This small molecule binds to this protein.
Small molecule (SMILES): Cc1cc(N)nc(CCc2cncc(CCc3cc(C)nc(N)c3)c2)c1

Binding-site contacts:
Ligand atom C09 contacts residue VAL271 of chain 1.B at 3.5 Å (hydrophobic).
Ligand atom C06 contacts residue HEM1 of chain 1.K at 3.7 Å.
Ligand atom N02 contacts residue TYR292 of chain 1.B at 3.8 Å.
Ligand atom C05 contacts residue VAL271 of chain 1.B at 3.7 Å (hydrophobic).
Ligand atom N22 contacts residue HEM1 of chain 1.K at 2.9 Å (h-bond).
Ligand atom N02 contacts residue GLU296 of chain 1.B at 2.7 Å (salt-bridge).
Ligand atom N11 contacts residue GLN182 of chain 1.B at 3.7 Å.
Ligand atom C17 contacts residue HEM1 of chain 1.K at 3.4 Å.
Ligand atom C08 contacts residue GLU296 of chain 1.B at 3.6 Å.
Ligand atom C02 contacts residue HEM1 of chain 1.K at 3.6 Å.
Ligand atom N01 contacts residue HEM1 of chain 1.K at 3.6 Å.
Ligand atom N01 contacts residue GLU296 of chain 1.B at 2.7 Å (salt-bridge).
Ligand atom C03 contacts residue HEM1 of chain 1.K at 3.5 Å.
Ligand atom C07 contacts residue PHE288 of chain 1.B at 3.6 Å (hydrophobic).
Ligand atom N23 contacts residue LEU41 of chain 1.B at 3.8 Å.
Ligand atom N02 contacts residue HEM1 of chain 1.K at 3.5 Å.
Ligand atom N22 contacts residue ARG118 of chain 1.B at 3.6 Å.
Ligand atom N02 contacts residue TRP291 of chain 1.B at 2.9 Å (h-bond).
Ligand atom C17 contacts residue TRP382 of chain 1.B at 3.9 Å (hydrophobic).
Ligand atom C12 contacts residue ARG300 of chain 1.B at 3.4 Å.
Ligand atom C06 contacts residue GLU296 of chain 1.B at 3.6 Å.
Ligand atom N11 contacts residue ARG300 of chain 1.B at 3.5 Å.
Ligand atom C27 contacts residue MET40 of chain 1.B at 3.8 Å (hydrophobic).
Ligand atom N02 contacts residue PRO269 of chain 1.B at 3.8 Å.
Ligand atom C18 contacts residue HEM1 of chain 1.K at 3.4 Å.
Ligand atom C22 contacts residue HEM1 of chain 1.K at 3.6 Å.
Ligand atom C12 contacts residue GLN182 of chain 1.B at 3.6 Å.
Ligand atom N23 contacts residue MET40 of chain 1.B at 3.9 Å.
Ligand atom C21 contacts residue TRP382 of chain 1.B at 3.8 Å (hydrophobic).
Ligand atom C21 contacts residue HEM1 of chain 1.K at 2.6 Å.
Ligand atom C08 contacts residue HEM1 of chain 1.K at 3.7 Å.
Ligand atom C24 contacts residue MET40 of chain 1.B at 3.7 Å (hydrophobic).
Ligand atom N23 contacts residue TYR410 of chain 1.B at 3.9 Å.
Ligand atom C14 contacts residue HEM1 of chain 1.K at 3.6 Å.
Ligand atom C02 contacts residue GLU296 of chain 1.B at 3.6 Å.
Ligand atom C26 contacts residue HEM1 of chain 1.K at 3.5 Å.
Ligand atom C27 contacts residue TRP10 of chain 1.A at 3.6 Å (hydrophobic).
Ligand atom C03 contacts residue PRO269 of chain 1.B at 3.9 Å (hydrophobic).
Ligand atom C07 contacts residue HEM1 of chain 1.K at 3.5 Å.
Ligand atom C04 contacts residue HEM1 of chain 1.K at 3.9 Å.

Sequence of chain 1.B:
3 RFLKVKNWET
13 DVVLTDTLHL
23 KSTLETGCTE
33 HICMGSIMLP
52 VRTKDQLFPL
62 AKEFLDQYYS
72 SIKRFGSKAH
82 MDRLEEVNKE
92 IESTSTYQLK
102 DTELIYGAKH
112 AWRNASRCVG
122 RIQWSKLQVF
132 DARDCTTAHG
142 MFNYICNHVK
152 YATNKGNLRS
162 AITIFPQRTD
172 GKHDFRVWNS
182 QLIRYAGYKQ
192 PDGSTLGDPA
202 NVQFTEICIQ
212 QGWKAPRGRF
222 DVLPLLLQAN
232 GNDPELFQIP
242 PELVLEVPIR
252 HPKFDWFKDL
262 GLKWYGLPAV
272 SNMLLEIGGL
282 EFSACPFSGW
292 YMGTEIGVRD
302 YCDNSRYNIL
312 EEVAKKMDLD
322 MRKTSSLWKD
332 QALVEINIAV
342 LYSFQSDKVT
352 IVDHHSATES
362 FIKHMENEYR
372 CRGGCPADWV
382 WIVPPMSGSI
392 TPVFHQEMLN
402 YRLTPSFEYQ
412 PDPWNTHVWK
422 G

Sequence of chain 1.A:
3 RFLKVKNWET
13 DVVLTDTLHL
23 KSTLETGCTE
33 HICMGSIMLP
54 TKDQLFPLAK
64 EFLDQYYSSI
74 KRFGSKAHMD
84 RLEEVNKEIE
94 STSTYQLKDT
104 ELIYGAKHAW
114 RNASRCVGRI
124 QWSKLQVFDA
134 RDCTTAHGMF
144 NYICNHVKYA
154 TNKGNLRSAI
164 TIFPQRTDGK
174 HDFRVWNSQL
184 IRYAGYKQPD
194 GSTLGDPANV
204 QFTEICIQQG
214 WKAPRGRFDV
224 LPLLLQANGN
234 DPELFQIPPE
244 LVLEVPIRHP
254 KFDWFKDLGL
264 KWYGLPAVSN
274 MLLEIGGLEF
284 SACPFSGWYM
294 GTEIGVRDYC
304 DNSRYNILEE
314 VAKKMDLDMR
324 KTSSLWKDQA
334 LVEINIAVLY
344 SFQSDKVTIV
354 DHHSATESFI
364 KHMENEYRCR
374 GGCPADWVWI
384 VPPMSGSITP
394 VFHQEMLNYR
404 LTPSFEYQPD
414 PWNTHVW